Binding-site contacts:
Ligand atom C06 contacts residue 52I1 of chain 1.EA at 0.2 Å.
Ligand atom O08 contacts residue 52I1 of chain 1.EA at 0.2 Å (h-bond).
Ligand atom C03 contacts residue 52I1 of chain 1.EA at 0.1 Å.
Ligand atom C02 contacts residue 52I1 of chain 1.EA at 0.2 Å.
Ligand atom O30 contacts residue 52I1 of chain 1.EA at 0.7 Å.
Ligand atom C19 contacts residue LEU55 of chain 1.G at 3.0 Å (hydrophobic).
Ligand atom C23 contacts residue 52I1 of chain 1.EA at 0.6 Å.
Ligand atom C21 contacts residue 52I1 of chain 1.EA at 0.2 Å.
Ligand atom N17 contacts residue 52I1 of chain 1.EA at 0.3 Å (h-bond).
Ligand atom C20 contacts residue 52I1 of chain 1.EA at 1.3 Å.
Ligand atom C09 contacts residue 52I1 of chain 1.EA at 0.1 Å.
Ligand atom C32 contacts residue 52I1 of chain 1.EA at 0.2 Å.
Ligand atom C15 contacts residue 52I1 of chain 1.EA at 0.6 Å.
Ligand atom C04 contacts residue 52I1 of chain 1.EA at 0.2 Å.
Ligand atom N01 contacts residue MET6 of chain 1.G at 2.5 Å (h-bond).
Ligand atom C29 contacts residue 52I1 of chain 1.EA at 2.9 Å.
Ligand atom N35 contacts residue GLU28 of chain 1.G at 2.5 Å (salt-bridge).
Ligand atom C19 contacts residue 52I1 of chain 1.EA at 2.3 Å.
Ligand atom C05 contacts residue 52I1 of chain 1.EA at 0.2 Å.
Ligand atom N01 contacts residue PHE96 of chain 1.G at 2.9 Å (h-bond).
Ligand atom N33 contacts residue 52I1 of chain 1.EA at 0.1 Å (h-bond).
Ligand atom N36 contacts residue 52I1 of chain 1.EA at 0.1 Å (h-bond).
Ligand atom C10 contacts residue 52I1 of chain 1.EA at 0.2 Å.
Ligand atom N35 contacts residue 52I1 of chain 1.EA at 0.1 Å (h-bond).
Ligand atom C37 contacts residue 52I1 of chain 1.EA at 0.6 Å.
Ligand atom C22 contacts residue 52I1 of chain 1.EA at 1.1 Å.
Ligand atom C13 contacts residue 52I1 of chain 1.EA at 0.2 Å.
Ligand atom C31 contacts residue 52I1 of chain 1.EA at 0.2 Å.
Ligand atom C07 contacts residue 52I1 of chain 1.EA at 0.2 Å.
Ligand atom N01 contacts residue 52I1 of chain 1.EA at 0.2 Å (h-bond).
Ligand atom N33 contacts residue GLU28 of chain 1.G at 3.0 Å (salt-bridge).
Ligand atom C34 contacts residue 52I1 of chain 1.EA at 0.1 Å.
Ligand atom N01 contacts residue TYR102 of chain 1.G at 3.2 Å (h-bond).
Ligand atom C12 contacts residue 52I1 of chain 1.EA at 1.5 Å.
Ligand atom N18 contacts residue 52I1 of chain 1.EA at 1.4 Å (h-bond).
Ligand atom C16 contacts residue 52I1 of chain 1.EA at 1.1 Å.
Ligand atom C25 contacts residue 52I1 of chain 1.EA at 2.6 Å.
Ligand atom C14 contacts residue 52I1 of chain 1.EA at 0.4 Å.
Ligand atom O11 contacts residue 52I1 of chain 1.EA at 0.2 Å (h-bond).
Ligand atom C24 contacts residue 52I1 of chain 1.EA at 2.1 Å.

The small molecule below binds the protein below.
Small molecule (SMILES): COc1cc(Cc2cnc(N)nc2N)cc(/C=C/C(=O)N2N=Cc3ccccc3[C@@H]2CC(C)C)c1OC

Sequence of chain 1.G:
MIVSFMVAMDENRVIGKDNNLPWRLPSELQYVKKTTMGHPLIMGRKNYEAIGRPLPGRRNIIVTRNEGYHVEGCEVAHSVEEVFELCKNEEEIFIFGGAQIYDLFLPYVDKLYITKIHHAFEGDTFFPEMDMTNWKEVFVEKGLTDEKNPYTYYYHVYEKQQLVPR